Sequence of chain 5.B:
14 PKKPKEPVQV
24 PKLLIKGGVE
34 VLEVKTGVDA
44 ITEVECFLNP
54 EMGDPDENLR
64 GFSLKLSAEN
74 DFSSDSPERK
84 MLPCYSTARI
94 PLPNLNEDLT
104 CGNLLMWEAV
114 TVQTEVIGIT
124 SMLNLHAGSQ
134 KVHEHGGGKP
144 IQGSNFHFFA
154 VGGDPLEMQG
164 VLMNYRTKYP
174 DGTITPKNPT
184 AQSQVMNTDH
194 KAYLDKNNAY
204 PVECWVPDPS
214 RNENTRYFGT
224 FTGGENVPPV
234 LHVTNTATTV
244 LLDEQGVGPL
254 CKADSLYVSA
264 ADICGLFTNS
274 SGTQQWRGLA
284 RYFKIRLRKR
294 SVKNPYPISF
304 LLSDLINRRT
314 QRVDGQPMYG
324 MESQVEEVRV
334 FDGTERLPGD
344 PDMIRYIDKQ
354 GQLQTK

Sequence of chain 5.E:
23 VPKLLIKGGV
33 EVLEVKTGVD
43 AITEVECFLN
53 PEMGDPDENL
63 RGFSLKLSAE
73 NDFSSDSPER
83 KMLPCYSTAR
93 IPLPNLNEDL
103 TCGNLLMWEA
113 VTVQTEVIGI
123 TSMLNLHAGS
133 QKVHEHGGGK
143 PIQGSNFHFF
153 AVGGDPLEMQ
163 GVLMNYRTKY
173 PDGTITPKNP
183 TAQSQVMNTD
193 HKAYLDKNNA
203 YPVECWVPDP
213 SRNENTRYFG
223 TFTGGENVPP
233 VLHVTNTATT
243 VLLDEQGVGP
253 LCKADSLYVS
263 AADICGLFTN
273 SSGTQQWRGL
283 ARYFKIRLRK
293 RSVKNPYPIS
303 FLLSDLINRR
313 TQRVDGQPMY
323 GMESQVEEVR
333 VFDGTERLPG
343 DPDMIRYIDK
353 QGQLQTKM

The small molecule below binds the protein below.
Small molecule (SMILES): CC(=O)N[C@H]1[C@H]([C@H](O)[C@H](O)CO)O[C@@](O[C@H](CO)[C@@H](O)[C@@H]2O[C@@H](C(=O)O)C[C@H](O)[C@H]2NC(C)=O)(C(=O)O)C[C@@H]1O

Binding-site contacts:
Ligand atom C5 contacts residue ASN272 of chain 5.A at 3.9 Å.
Ligand atom O1B contacts residue THR276 of chain 5.A at 2.8 Å (h-bond).
Ligand atom O8 contacts residue ASN272 of chain 5.A at 3.5 Å (h-bond).
Ligand atom O10 contacts residue LEU62 of chain 5.A at 3.6 Å.
Ligand atom C6 contacts residue ASN272 of chain 5.A at 3.5 Å.
Ligand atom O8 contacts residue THR276 of chain 5.A at 3.2 Å.
Ligand atom O1A contacts residue SER274 of chain 5.A at 2.3 Å (h-bond).
Ligand atom C1 contacts residue SER274 of chain 5.A at 3.4 Å.
Ligand atom C11 contacts residue PHE75 of chain 5.B at 3.5 Å (hydrophobic).
Ligand atom O1B contacts residue ASN272 of chain 5.A at 3.7 Å.
Ligand atom C9 contacts residue LEU67 of chain 5.A at 3.9 Å (hydrophobic).
Ligand atom C10 contacts residue LEU62 of chain 5.A at 3.9 Å (hydrophobic).
Ligand atom C11 contacts residue LEU62 of chain 5.A at 4.0 Å (hydrophobic).
Ligand atom C11 contacts residue ASN272 of chain 5.A at 3.4 Å.
Ligand atom C11 contacts residue PHE65 of chain 5.A at 3.7 Å (hydrophobic).
Ligand atom N5 contacts residue GLN278 of chain 5.A at 3.7 Å.
Ligand atom C9 contacts residue LYS68 of chain 5.A at 3.8 Å.
Ligand atom N5 contacts residue ASN272 of chain 5.A at 3.1 Å (h-bond).
Ligand atom C1 contacts residue LYS68 of chain 5.A at 3.8 Å.
Ligand atom O1B contacts residue LYS68 of chain 5.A at 3.7 Å.
Ligand atom O1A contacts residue THR276 of chain 5.A at 3.4 Å (h-bond).
Ligand atom C8 contacts residue GLN278 of chain 5.A at 3.7 Å.
Ligand atom C1 contacts residue THR276 of chain 5.A at 3.5 Å.
Ligand atom C11 contacts residue PHE270 of chain 5.A at 3.8 Å (hydrophobic).
Ligand atom C11 contacts residue THR276 of chain 5.A at 3.7 Å.
Ligand atom O1A contacts residue LYS68 of chain 5.A at 3.2 Å (salt-bridge).
Ligand atom C11 contacts residue GLN278 of chain 5.A at 3.4 Å.
Ligand atom O8 contacts residue GLN278 of chain 5.A at 3.5 Å (h-bond).
Ligand atom O10 contacts residue PHE75 of chain 5.B at 3.5 Å.
Ligand atom C7 contacts residue GLN278 of chain 5.A at 3.8 Å.
Ligand atom C9 contacts residue GLN278 of chain 5.A at 3.2 Å.
Ligand atom C10 contacts residue PHE75 of chain 5.B at 3.9 Å (hydrophobic).
Ligand atom O1B contacts residue SER274 of chain 5.A at 3.9 Å.
Ligand atom C10 contacts residue ASN272 of chain 5.A at 3.7 Å.
Ligand atom C10 contacts residue GLN278 of chain 5.A at 4.0 Å.
Ligand atom O8 contacts residue LYS68 of chain 5.A at 3.9 Å.
Ligand atom C4 contacts residue ASN272 of chain 5.A at 4.0 Å.
Ligand atom O9 contacts residue LYS68 of chain 5.A at 2.8 Å (salt-bridge).
Ligand atom C11 contacts residue HIS138 of chain 5.E at 3.4 Å.
Ligand atom O9 contacts residue LEU67 of chain 5.A at 3.2 Å.

Sequence of chain 5.A:
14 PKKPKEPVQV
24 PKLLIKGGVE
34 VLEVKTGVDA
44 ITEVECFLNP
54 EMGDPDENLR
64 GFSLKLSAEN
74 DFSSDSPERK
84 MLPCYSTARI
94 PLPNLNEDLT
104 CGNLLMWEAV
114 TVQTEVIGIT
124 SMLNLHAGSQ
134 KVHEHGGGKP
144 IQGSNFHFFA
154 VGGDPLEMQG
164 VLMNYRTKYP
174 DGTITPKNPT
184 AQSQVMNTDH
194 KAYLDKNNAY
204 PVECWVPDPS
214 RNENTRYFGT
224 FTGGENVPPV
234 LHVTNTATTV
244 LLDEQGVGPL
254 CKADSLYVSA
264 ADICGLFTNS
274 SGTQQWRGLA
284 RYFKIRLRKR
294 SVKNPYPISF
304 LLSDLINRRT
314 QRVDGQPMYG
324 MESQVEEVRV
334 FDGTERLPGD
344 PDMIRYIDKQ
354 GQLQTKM